This protein binds this small molecule.
Small molecule (SMILES): O=c1[nH]c(=O)n([C@@H]2O[C@H](CO)[C@@H](O)[C@H](O)[C@H]2O)c(=O)[nH]1

Sequence of chain 2.A:
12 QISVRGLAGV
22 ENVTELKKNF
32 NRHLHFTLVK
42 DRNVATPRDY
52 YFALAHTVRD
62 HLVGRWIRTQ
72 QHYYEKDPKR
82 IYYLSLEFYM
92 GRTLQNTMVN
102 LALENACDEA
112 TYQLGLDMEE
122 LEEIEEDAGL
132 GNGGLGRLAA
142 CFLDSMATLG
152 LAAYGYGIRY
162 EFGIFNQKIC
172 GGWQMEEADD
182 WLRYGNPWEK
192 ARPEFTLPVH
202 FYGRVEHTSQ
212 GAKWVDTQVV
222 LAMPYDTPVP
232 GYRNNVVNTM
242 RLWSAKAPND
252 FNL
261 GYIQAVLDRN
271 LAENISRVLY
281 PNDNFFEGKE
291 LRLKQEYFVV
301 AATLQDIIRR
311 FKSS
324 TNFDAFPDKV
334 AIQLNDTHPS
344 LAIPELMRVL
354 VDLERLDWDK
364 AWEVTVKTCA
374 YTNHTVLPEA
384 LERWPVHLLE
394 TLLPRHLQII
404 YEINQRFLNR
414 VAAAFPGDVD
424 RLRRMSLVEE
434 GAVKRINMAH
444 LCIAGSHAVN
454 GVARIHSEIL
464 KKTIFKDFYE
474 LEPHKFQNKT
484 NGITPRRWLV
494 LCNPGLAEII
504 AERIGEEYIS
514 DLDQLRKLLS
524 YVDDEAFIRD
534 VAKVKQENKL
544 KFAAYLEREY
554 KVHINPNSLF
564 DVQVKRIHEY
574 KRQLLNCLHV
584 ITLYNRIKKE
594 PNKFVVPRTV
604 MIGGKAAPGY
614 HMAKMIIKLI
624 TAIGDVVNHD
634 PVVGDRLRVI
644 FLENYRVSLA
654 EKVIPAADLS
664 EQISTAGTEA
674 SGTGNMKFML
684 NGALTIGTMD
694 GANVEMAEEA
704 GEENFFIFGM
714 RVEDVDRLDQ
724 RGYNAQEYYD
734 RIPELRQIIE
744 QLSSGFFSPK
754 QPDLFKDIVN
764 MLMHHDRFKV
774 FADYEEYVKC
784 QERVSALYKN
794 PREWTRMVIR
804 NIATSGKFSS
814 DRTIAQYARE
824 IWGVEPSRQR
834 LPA

Binding-site contacts:
Ligand atom C3 contacts residue GLU672 of chain 2.A at 3.4 Å.
Ligand atom O2 contacts residue GLU672 of chain 2.A at 3.1 Å (salt-bridge).
Ligand atom C4A contacts residue ASN284 of chain 2.A at 3.5 Å.
Ligand atom N5 contacts residue ASN284 of chain 2.A at 3.2 Å (h-bond).
Ligand atom C5 contacts residue GLY135 of chain 2.A at 3.9 Å.
Ligand atom C2A contacts residue LEU136 of chain 2.A at 3.5 Å (hydrophobic).
Ligand atom O6A contacts residue HIS377 of chain 2.A at 2.7 Å (h-bond).
Ligand atom C6A contacts residue HIS377 of chain 2.A at 3.7 Å.
Ligand atom O3 contacts residue SER674 of chain 2.A at 3.1 Å (h-bond).
Ligand atom O2 contacts residue ASN284 of chain 2.A at 3.1 Å (h-bond).
Ligand atom O4 contacts residue SER674 of chain 2.A at 3.3 Å.
Ligand atom N3 contacts residue LEU136 of chain 2.A at 3.7 Å.
Ligand atom O6A contacts residue THR378 of chain 2.A at 3.1 Å.
Ligand atom C6 contacts residue GLY135 of chain 2.A at 3.8 Å.
Ligand atom C3 contacts residue GLY675 of chain 2.A at 3.9 Å.
Ligand atom O4A contacts residue ASN284 of chain 2.A at 3.1 Å (h-bond).
Ligand atom C4 contacts residue GLY675 of chain 2.A at 3.8 Å.
Ligand atom O6A contacts residue ASN284 of chain 2.A at 3.4 Å (h-bond).
Ligand atom N3 contacts residue ASP283 of chain 2.A at 3.8 Å.
Ligand atom O4 contacts residue ASN484 of chain 2.A at 3.5 Å (h-bond).
Ligand atom O2 contacts residue TYR573 of chain 2.A at 2.9 Å (h-bond).
Ligand atom O6 contacts residue ASN484 of chain 2.A at 2.8 Å (h-bond).
Ligand atom O3 contacts residue ALA673 of chain 2.A at 3.4 Å (h-bond).
Ligand atom O6 contacts residue HIS377 of chain 2.A at 2.8 Å (h-bond).
Ligand atom O5 contacts residue LEU136 of chain 2.A at 3.5 Å (h-bond).
Ligand atom C2 contacts residue GLU672 of chain 2.A at 3.8 Å.
Ligand atom C6A contacts residue ASN284 of chain 2.A at 3.1 Å.
Ligand atom O2A contacts residue ASP283 of chain 2.A at 3.6 Å (salt-bridge).
Ligand atom O3 contacts residue GLU672 of chain 2.A at 2.6 Å (salt-bridge).
Ligand atom O2A contacts residue LEU136 of chain 2.A at 3.0 Å (h-bond).
Ligand atom O2A contacts residue GLY135 of chain 2.A at 3.5 Å (h-bond).
Ligand atom N3 contacts residue ASN284 of chain 2.A at 3.7 Å.
Ligand atom C6 contacts residue HIS377 of chain 2.A at 3.7 Å.
Ligand atom N1 contacts residue ASN284 of chain 2.A at 3.5 Å (h-bond).
Ligand atom O4 contacts residue GLY675 of chain 2.A at 2.7 Å (h-bond).
Ligand atom O3 contacts residue GLY675 of chain 2.A at 3.2 Å (h-bond).
Ligand atom C6 contacts residue ASN484 of chain 2.A at 3.3 Å.
Ligand atom C2 contacts residue HIS377 of chain 2.A at 3.8 Å.
Ligand atom O6 contacts residue VAL455 of chain 2.A at 3.8 Å.
Ligand atom C2A contacts residue ASN284 of chain 2.A at 3.6 Å.